Sequence of chain 1.A:
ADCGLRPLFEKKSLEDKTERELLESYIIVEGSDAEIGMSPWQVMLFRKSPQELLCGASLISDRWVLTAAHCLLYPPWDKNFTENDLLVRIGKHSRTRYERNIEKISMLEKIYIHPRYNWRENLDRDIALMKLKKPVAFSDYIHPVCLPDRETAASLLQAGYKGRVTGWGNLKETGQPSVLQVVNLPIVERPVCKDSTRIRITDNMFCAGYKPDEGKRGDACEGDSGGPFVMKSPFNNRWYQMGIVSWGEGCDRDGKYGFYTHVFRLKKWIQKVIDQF

Binding-site contacts:
Ligand atom O contacts residue LYS51 of chain 1.A at 3.8 Å.
Ligand atom CE2 contacts residue ILE108 of chain 1.A at 3.9 Å (hydrophobic).
Ligand atom CB contacts residue THR99 of chain 1.A at 3.5 Å.
Ligand atom CB contacts residue ARG100 of chain 1.A at 3.8 Å.
Ligand atom CG contacts residue PHE49 of chain 1.A at 3.7 Å (hydrophobic).
Ligand atom O contacts residue TYR101 of chain 1.A at 4.0 Å.
Ligand atom CZ contacts residue ILE108 of chain 1.A at 4.1 Å (hydrophobic).
Ligand atom CE1 contacts residue PHE49 of chain 1.A at 3.5 Å (hydrophobic).
Ligand atom CD contacts residue TYR101 of chain 1.A at 3.6 Å (hydrophobic).
Ligand atom CG2 contacts residue ILE108 of chain 1.A at 4.1 Å (hydrophobic).
Ligand atom CD1 contacts residue PHE49 of chain 1.A at 3.4 Å (hydrophobic).
Ligand atom CZ contacts residue ARG98 of chain 1.A at 3.8 Å.
Ligand atom CD1 contacts residue ARG98 of chain 1.A at 3.8 Å.
Ligand atom CB contacts residue LEU90 of chain 1.A at 3.8 Å (hydrophobic).
Ligand atom CE1 contacts residue ARG98 of chain 1.A at 3.0 Å.
Ligand atom OE1 contacts residue TYR101 of chain 1.A at 3.1 Å (h-bond).
Ligand atom CG2 contacts residue ARG92 of chain 1.A at 3.6 Å.
Ligand atom CG contacts residue TYR101 of chain 1.A at 3.5 Å (hydrophobic).
Ligand atom CD1 contacts residue GLN54 of chain 1.A at 3.2 Å.
Ligand atom CA contacts residue THR99 of chain 1.A at 3.7 Å.
Ligand atom CD2 contacts residue PHE49 of chain 1.A at 4.1 Å (hydrophobic).
Ligand atom CD2 contacts residue ILE108 of chain 1.A at 3.9 Å (hydrophobic).
Ligand atom OE1 contacts residue ARG100 of chain 1.A at 3.2 Å.
Ligand atom CB contacts residue GLN54 of chain 1.A at 4.0 Å.
Ligand atom CA contacts residue THR99 of chain 1.A at 3.8 Å.
Ligand atom CD1 contacts residue THR99 of chain 1.A at 3.8 Å.
Ligand atom C contacts residue THR99 of chain 1.A at 3.8 Å.
Ligand atom CE1 contacts residue THR99 of chain 1.A at 3.8 Å.
Ligand atom CZ contacts residue LEU56 of chain 1.A at 4.0 Å (hydrophobic).
Ligand atom CD1 contacts residue ARG92 of chain 1.A at 3.6 Å.
Ligand atom CD contacts residue TYR101 of chain 1.A at 3.6 Å (hydrophobic).
Ligand atom CZ contacts residue PHE49 of chain 1.A at 3.9 Å (hydrophobic).
Ligand atom CG contacts residue TYR101 of chain 1.A at 4.0 Å (hydrophobic).
Ligand atom CB contacts residue ILE108 of chain 1.A at 4.0 Å (hydrophobic).
Ligand atom CB contacts residue TYR101 of chain 1.A at 3.7 Å (hydrophobic).
Ligand atom O contacts residue GLN54 of chain 1.A at 3.7 Å.
Ligand atom CE1 contacts residue ARG92 of chain 1.A at 4.1 Å.
Ligand atom N contacts residue THR99 of chain 1.A at 2.9 Å (h-bond).
Ligand atom CD2 contacts residue LYS51 of chain 1.A at 3.4 Å.
Ligand atom CE2 contacts residue LEU56 of chain 1.A at 3.9 Å (hydrophobic).

The small molecule below binds the protein below.
Small molecule (SMILES): CC[C@H](C)[C@H](NC(=O)[C@H](C)NC(=O)[C@H](CCC(=O)O)NC(=O)[C@@H]([NH3+])Cc1ccccc1)C(=O)N1CCC[C@H]1C(=O)N[C@@H](C)C(=O)N[C@@H](CCC(=O)O)C(=O)N[C@@H](Cc1ccc(O)cc1)C(=O)N[C@@H](CC(C)C)C(=O)O